This protein binds this small molecule.
Small molecule (SMILES): CC(C(=O)SCCNC(=O)CCNC(=O)[C@H](O)C(C)(C)COP(=O)(O)OP(=O)(O)OC[C@H]1O[C@@H](n2cnc3c(N)ncnc32)[C@H](O)[C@@H]1OP(=O)(O)O)=[N+]([O-])[O-]

Sequence of chain 1.B:
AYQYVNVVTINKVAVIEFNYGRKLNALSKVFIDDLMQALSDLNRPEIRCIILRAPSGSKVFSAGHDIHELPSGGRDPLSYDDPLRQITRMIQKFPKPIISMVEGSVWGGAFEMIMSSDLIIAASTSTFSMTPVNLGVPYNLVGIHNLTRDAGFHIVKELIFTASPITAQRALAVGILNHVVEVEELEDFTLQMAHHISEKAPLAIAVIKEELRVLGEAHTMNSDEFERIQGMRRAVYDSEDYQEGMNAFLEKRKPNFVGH

Binding-site contacts:
Ligand atom CS2 contacts residue HIS66 of chain 1.B at 3.5 Å.
Ligand atom OS1 contacts residue HIS66 of chain 1.B at 3.2 Å.
Ligand atom N6 contacts residue HIS66 of chain 1.B at 3.3 Å (h-bond).
Ligand atom NS4 contacts residue HIS66 of chain 1.B at 3.7 Å.
Ligand atom C8 contacts residue LEU25 of chain 1.B at 3.5 Å (hydrophobic).
Ligand atom C4' contacts residue ARG23 of chain 1.B at 3.6 Å.
Ligand atom CP4 contacts residue THR132 of chain 1.B at 3.5 Å.
Ligand atom C2 contacts residue ASP67 of chain 1.B at 3.3 Å.
Ligand atom CP2 contacts residue LEU136 of chain 1.B at 3.8 Å (hydrophobic).
Ligand atom CP2 contacts residue ILE68 of chain 1.B at 3.6 Å (hydrophobic).
Ligand atom OP1 contacts residue PHE250 of chain 1.B at 3.7 Å.
Ligand atom OP1 contacts residue LEU136 of chain 1.B at 3.5 Å.
Ligand atom CS1 contacts residue LEU71 of chain 1.B at 3.3 Å (hydrophobic).
Ligand atom CP5 contacts residue THR132 of chain 1.B at 3.7 Å.
Ligand atom OS5 contacts residue HIS66 of chain 1.B at 3.7 Å.
Ligand atom CP1 contacts residue LEU136 of chain 1.B at 3.6 Å (hydrophobic).
Ligand atom CS1 contacts residue HIS66 of chain 1.B at 3.3 Å.
Ligand atom CS2 contacts residue VAL138 of chain 1.B at 3.8 Å (hydrophobic).
Ligand atom O33 contacts residue LYS24 of chain 1.B at 3.0 Å (salt-bridge).
Ligand atom N1 contacts residue ILE68 of chain 1.B at 3.4 Å (h-bond).
Ligand atom OP3 contacts residue ALA64 of chain 1.B at 3.5 Å.
Ligand atom CP1 contacts residue ILE68 of chain 1.B at 3.5 Å (hydrophobic).
Ligand atom O4' contacts residue ARG23 of chain 1.B at 3.6 Å (salt-bridge).
Ligand atom CP2 contacts residue HIS66 of chain 1.B at 3.7 Å.
Ligand atom CP9 contacts residue TRP108 of chain 1.B at 3.6 Å (hydrophobic).
Ligand atom N6 contacts residue PHE250 of chain 1.B at 3.6 Å.
Ligand atom N1 contacts residue ASP67 of chain 1.B at 3.6 Å.
Ligand atom CS3 contacts residue HIS66 of chain 1.B at 3.8 Å.
Ligand atom OS5 contacts residue VAL138 of chain 1.B at 3.7 Å.
Ligand atom CP5 contacts residue ALA64 of chain 1.B at 3.3 Å (hydrophobic).
Ligand atom NS4 contacts residue VAL138 of chain 1.B at 3.8 Å.
Ligand atom OS1 contacts residue LEU71 of chain 1.B at 2.7 Å.
Ligand atom S contacts residue HIS66 of chain 1.B at 3.8 Å.
Ligand atom NP2 contacts residue ALA64 of chain 1.B at 3.0 Å (h-bond).
Ligand atom OP2 contacts residue PHE250 of chain 1.B at 3.6 Å.
Ligand atom S contacts residue LEU136 of chain 1.B at 3.7 Å.
Ligand atom CP4 contacts residue ALA64 of chain 1.B at 3.2 Å (hydrophobic).
Ligand atom NP1 contacts residue HIS66 of chain 1.B at 3.2 Å (h-bond).
Ligand atom C5' contacts residue LEU25 of chain 1.B at 3.6 Å (hydrophobic).
Ligand atom OS5 contacts residue TYR140 of chain 1.B at 3.3 Å.